Binding-site contacts:
Ligand atom O1 contacts residue LEU38 of chain 1.B at 3.9 Å.
Ligand atom C13 contacts residue LEU38 of chain 1.B at 4.0 Å (hydrophobic).
Ligand atom C19 contacts residue PRO26 of chain 1.B at 3.9 Å (hydrophobic).
Ligand atom C24 contacts residue PRO26 of chain 1.B at 3.5 Å (hydrophobic).
Ligand atom C20 contacts residue VAL90 of chain 1.B at 3.5 Å (hydrophobic).
Ligand atom C8 contacts residue ASN84 of chain 1.B at 3.8 Å.
Ligand atom C16 contacts residue HIS88 of chain 1.B at 3.5 Å.
Ligand atom C6 contacts residue LEU38 of chain 1.B at 3.8 Å (hydrophobic).
Ligand atom N1 contacts residue CYS80 of chain 1.B at 4.0 Å.
Ligand atom CL1 contacts residue MET93 of chain 1.B at 3.6 Å.
Ligand atom C19 contacts residue TRP25 of chain 1.B at 3.7 Å (hydrophobic).
Ligand atom N1 contacts residue ASN84 of chain 1.B at 3.7 Å.
Ligand atom C23 contacts residue PRO26 of chain 1.B at 3.5 Å (hydrophobic).
Ligand atom C20 contacts residue PRO26 of chain 1.B at 3.8 Å (hydrophobic).
Ligand atom C26 contacts residue TRP25 of chain 1.B at 3.9 Å (hydrophobic).
Ligand atom C23 contacts residue LEU36 of chain 1.B at 4.0 Å (hydrophobic).
Ligand atom C22 contacts residue LEU36 of chain 1.B at 4.0 Å (hydrophobic).
Ligand atom C1 contacts residue VAL31 of chain 1.B at 3.9 Å (hydrophobic).
Ligand atom C5 contacts residue LEU38 of chain 1.B at 4.0 Å (hydrophobic).
Ligand atom N2 contacts residue ASN84 of chain 1.B at 3.1 Å (h-bond).
Ligand atom C2 contacts residue VAL31 of chain 1.B at 3.9 Å (hydrophobic).
Ligand atom C17 contacts residue HIS88 of chain 1.B at 3.8 Å.
Ligand atom N5 contacts residue VAL90 of chain 1.B at 4.0 Å.
Ligand atom C27 contacts residue LEU36 of chain 1.B at 3.9 Å (hydrophobic).
Ligand atom C2 contacts residue VAL90 of chain 1.B at 3.9 Å (hydrophobic).
Ligand atom C20 contacts residue TRP25 of chain 1.B at 4.0 Å (hydrophobic).
Ligand atom N3 contacts residue LEU38 of chain 1.B at 3.7 Å.
Ligand atom C7 contacts residue ASN84 of chain 1.B at 3.0 Å.
Ligand atom C5 contacts residue ASN84 of chain 1.B at 3.5 Å.
Ligand atom O1 contacts residue LEU36 of chain 1.B at 4.0 Å.
Ligand atom C12 contacts residue LEU38 of chain 1.B at 3.8 Å (hydrophobic).
Ligand atom CL1 contacts residue ASP89 of chain 1.B at 3.7 Å.
Ligand atom C19 contacts residue MET93 of chain 1.B at 4.0 Å (hydrophobic).
Ligand atom C10 contacts residue TYR83 of chain 1.B at 4.0 Å (hydrophobic).
Ligand atom C15 contacts residue VAL90 of chain 1.B at 3.9 Å (hydrophobic).
Ligand atom O2 contacts residue TRP25 of chain 1.B at 3.5 Å.
Ligand atom N6 contacts residue VAL90 of chain 1.B at 3.9 Å.
Ligand atom C7 contacts residue HIS88 of chain 1.B at 4.0 Å.
Ligand atom C1 contacts residue PRO26 of chain 1.B at 3.8 Å (hydrophobic).
Ligand atom C1 contacts residue PHE27 of chain 1.B at 3.8 Å (hydrophobic).

A protein and the small-molecule ligand that binds it are described below.
Small molecule (SMILES): COc1ccc2c(c1)C(c1ccc(Cl)cc1)=N[C@@H](CC(=O)N1CCC(N(C)C)CC1)c1nnc(C)n1-2

Sequence of chain 1.B:
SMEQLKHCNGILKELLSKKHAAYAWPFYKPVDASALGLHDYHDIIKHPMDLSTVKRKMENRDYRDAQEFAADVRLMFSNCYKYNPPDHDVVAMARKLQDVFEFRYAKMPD